Binding-site contacts:
Ligand atom C6 contacts residue HIS436 of chain 8.A at 4.3 Å.
Ligand atom C4 contacts residue HIS436 of chain 8.A at 4.0 Å.
Ligand atom O1 contacts residue HIS436 of chain 8.A at 2.6 Å (h-bond).
Ligand atom O1 contacts residue ALA326 of chain 8.A at 4.0 Å.
Ligand atom C7 contacts residue TRP80 of chain 8.A at 4.1 Å (hydrophobic).
Ligand atom C6 contacts residue TRP80 of chain 8.A at 3.5 Å (hydrophobic).
Ligand atom C1 contacts residue GLY113 of chain 8.A at 4.2 Å.
Ligand atom C1 contacts residue SBG196 of chain 8.A at 4.0 Å.
Ligand atom C3 contacts residue GLU195 of chain 8.A at 3.1 Å.
Ligand atom N1 contacts residue TRP80 of chain 8.A at 4.2 Å.
Ligand atom C5 contacts residue TRP80 of chain 8.A at 3.9 Å (hydrophobic).
Ligand atom O1 contacts residue TYR438 of chain 8.A at 3.9 Å.
Ligand atom C5 contacts residue SBG196 of chain 8.A at 4.4 Å.
Ligand atom C3 contacts residue HIS436 of chain 8.A at 4.3 Å.
Ligand atom C3 contacts residue TRP80 of chain 8.A at 4.2 Å (hydrophobic).
Ligand atom C4 contacts residue GLU195 of chain 8.A at 4.0 Å.
Ligand atom C3 contacts residue GLY114 of chain 8.A at 4.4 Å.
Ligand atom C4 contacts residue GLY437 of chain 8.A at 4.4 Å.
Ligand atom O1 contacts residue TRP80 of chain 8.A at 4.2 Å.
Ligand atom C5 contacts residue HIS436 of chain 8.A at 4.3 Å.
Ligand atom O1 contacts residue GLY437 of chain 8.A at 4.4 Å.
Ligand atom C2 contacts residue GLY114 of chain 8.A at 3.3 Å.
Ligand atom N1 contacts residue SBG196 of chain 8.A at 4.4 Å.
Ligand atom N2 contacts residue HIS436 of chain 8.A at 3.2 Å (h-bond).
Ligand atom N2 contacts residue GLY437 of chain 8.A at 4.2 Å.
Ligand atom C2 contacts residue SBG196 of chain 8.A at 3.8 Å.
Ligand atom C4 contacts residue TRP80 of chain 8.A at 3.9 Å (hydrophobic).
Ligand atom C2 contacts residue GLU195 of chain 8.A at 4.0 Å.
Ligand atom N2 contacts residue TRP80 of chain 8.A at 4.0 Å.
Ligand atom C1 contacts residue GLY114 of chain 8.A at 3.5 Å.
Ligand atom C3 contacts residue SBG196 of chain 8.A at 3.8 Å.
Ligand atom C2 contacts residue GLY113 of chain 8.A at 3.5 Å.
Ligand atom C4 contacts residue SBG196 of chain 8.A at 4.1 Å.

A protein and the small-molecule ligand that binds it are described below.
Small molecule (SMILES): CN1C=CC=C/C1=C/NO

Sequence of chain 8.A:
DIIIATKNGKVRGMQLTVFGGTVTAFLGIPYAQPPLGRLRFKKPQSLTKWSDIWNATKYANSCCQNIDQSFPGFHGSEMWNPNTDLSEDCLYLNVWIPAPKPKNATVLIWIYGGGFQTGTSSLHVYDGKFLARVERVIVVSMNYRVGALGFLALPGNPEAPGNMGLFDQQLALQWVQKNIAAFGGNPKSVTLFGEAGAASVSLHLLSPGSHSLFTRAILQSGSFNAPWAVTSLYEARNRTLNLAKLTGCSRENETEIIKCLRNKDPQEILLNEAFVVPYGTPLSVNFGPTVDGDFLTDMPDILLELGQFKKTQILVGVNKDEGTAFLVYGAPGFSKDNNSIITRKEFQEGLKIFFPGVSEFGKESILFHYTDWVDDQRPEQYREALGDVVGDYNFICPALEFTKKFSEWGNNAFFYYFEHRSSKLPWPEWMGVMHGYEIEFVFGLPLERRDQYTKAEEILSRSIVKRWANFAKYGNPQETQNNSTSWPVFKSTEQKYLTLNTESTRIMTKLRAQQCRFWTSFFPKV